Sequence of chain 26.A:
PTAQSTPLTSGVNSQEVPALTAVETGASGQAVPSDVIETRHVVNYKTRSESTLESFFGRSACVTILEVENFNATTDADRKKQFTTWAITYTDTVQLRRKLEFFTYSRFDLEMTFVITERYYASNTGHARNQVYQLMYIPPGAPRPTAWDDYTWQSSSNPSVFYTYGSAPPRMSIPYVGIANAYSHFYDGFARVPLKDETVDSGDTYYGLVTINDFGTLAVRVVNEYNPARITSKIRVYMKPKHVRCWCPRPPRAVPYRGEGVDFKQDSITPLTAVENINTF

The small molecule below binds the protein below.
Small molecule (SMILES): CC(=O)N[C@H]1[C@H]([C@H](O)[C@H](O)CO)O[C@@](O)(C(=O)O)C[C@@H]1O

Sequence of chain 27.A:
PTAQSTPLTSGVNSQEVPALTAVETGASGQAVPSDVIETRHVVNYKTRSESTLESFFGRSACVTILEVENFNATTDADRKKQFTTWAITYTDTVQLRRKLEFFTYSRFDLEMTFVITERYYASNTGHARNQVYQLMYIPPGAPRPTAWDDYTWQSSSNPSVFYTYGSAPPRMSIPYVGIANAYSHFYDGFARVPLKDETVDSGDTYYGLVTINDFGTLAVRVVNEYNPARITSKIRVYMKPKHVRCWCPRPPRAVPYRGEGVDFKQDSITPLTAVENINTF

Binding-site contacts:
Ligand atom O1B contacts residue ALA146 of chain 27.A at 4.3 Å.
Ligand atom N5 contacts residue TYR250 of chain 26.A at 3.8 Å.
Ligand atom C1 contacts residue PRO252 of chain 26.A at 4.1 Å (hydrophobic).
Ligand atom O1A contacts residue ALA146 of chain 27.A at 3.2 Å.
Ligand atom C3 contacts residue PRO252 of chain 26.A at 4.4 Å (hydrophobic).
Ligand atom O10 contacts residue ASN96 of chain 26.A at 4.2 Å.
Ligand atom O1A contacts residue SER147 of chain 27.A at 3.1 Å (h-bond).
Ligand atom O10 contacts residue TYR250 of chain 26.A at 2.2 Å (h-bond).
Ligand atom C4 contacts residue PRO252 of chain 26.A at 4.3 Å (hydrophobic).
Ligand atom C6 contacts residue ALA146 of chain 27.A at 4.3 Å (hydrophobic).
Ligand atom C4 contacts residue TYR145 of chain 27.A at 3.6 Å (hydrophobic).
Ligand atom C10 contacts residue TYR250 of chain 26.A at 2.8 Å (hydrophobic).
Ligand atom O4 contacts residue ASN251 of chain 26.A at 4.3 Å.
Ligand atom C6 contacts residue TYR145 of chain 27.A at 3.4 Å (hydrophobic).
Ligand atom N5 contacts residue TYR145 of chain 27.A at 2.6 Å (h-bond).
Ligand atom C11 contacts residue TYR250 of chain 26.A at 3.0 Å (hydrophobic).
Ligand atom C5 contacts residue TYR250 of chain 26.A at 4.3 Å (hydrophobic).
Ligand atom C10 contacts residue TYR145 of chain 27.A at 3.6 Å (hydrophobic).
Ligand atom C9 contacts residue ALA146 of chain 27.A at 4.4 Å (hydrophobic).
Ligand atom O4 contacts residue PRO252 of chain 26.A at 4.0 Å.
Ligand atom O4 contacts residue TYR250 of chain 26.A at 3.0 Å.
Ligand atom C7 contacts residue TYR145 of chain 27.A at 3.9 Å (hydrophobic).
Ligand atom O1B contacts residue SER147 of chain 27.A at 2.7 Å (h-bond).
Ligand atom O8 contacts residue TYR145 of chain 27.A at 4.2 Å.
Ligand atom C1 contacts residue SER147 of chain 27.A at 3.6 Å.
Ligand atom C11 contacts residue TYR145 of chain 27.A at 3.7 Å (hydrophobic).
Ligand atom C5 contacts residue TYR145 of chain 27.A at 3.3 Å (hydrophobic).
Ligand atom O1B contacts residue PRO252 of chain 26.A at 3.4 Å.
Ligand atom C4 contacts residue TYR250 of chain 26.A at 4.2 Å (hydrophobic).
Ligand atom O4 contacts residue TYR145 of chain 27.A at 4.2 Å.
Ligand atom C1 contacts residue ALA146 of chain 27.A at 4.0 Å (hydrophobic).
Ligand atom C8 contacts residue ALA146 of chain 27.A at 4.4 Å (hydrophobic).
Ligand atom O9 contacts residue ALA146 of chain 27.A at 3.3 Å.
Ligand atom C11 contacts residue ARG143 of chain 27.A at 3.9 Å.
Ligand atom C8 contacts residue TYR145 of chain 27.A at 4.2 Å (hydrophobic).